A protein and the small-molecule ligand that binds it are described below.
Small molecule (SMILES): NC(=[NH2+])NCCC[C@H](N)C(=O)O

Sequence of chain 1.B:
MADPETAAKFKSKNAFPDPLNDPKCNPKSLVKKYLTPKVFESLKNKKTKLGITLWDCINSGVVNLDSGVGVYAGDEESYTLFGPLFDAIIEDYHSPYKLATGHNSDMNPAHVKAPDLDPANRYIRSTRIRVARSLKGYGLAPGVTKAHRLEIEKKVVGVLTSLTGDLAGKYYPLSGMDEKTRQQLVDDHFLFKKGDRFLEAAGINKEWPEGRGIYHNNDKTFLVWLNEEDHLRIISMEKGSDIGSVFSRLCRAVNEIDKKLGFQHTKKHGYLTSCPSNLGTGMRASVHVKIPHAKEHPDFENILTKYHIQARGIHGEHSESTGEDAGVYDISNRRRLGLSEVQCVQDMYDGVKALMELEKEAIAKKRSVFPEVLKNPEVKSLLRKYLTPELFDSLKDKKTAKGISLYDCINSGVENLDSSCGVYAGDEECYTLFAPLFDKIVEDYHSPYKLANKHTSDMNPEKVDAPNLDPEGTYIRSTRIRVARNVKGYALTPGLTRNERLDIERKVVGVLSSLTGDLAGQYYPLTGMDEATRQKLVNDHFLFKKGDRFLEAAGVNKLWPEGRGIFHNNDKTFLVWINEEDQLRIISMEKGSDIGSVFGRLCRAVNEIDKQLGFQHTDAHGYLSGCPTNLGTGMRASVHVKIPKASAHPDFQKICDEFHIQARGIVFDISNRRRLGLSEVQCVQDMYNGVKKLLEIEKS

Binding-site contacts:
Ligand atom NH2 contacts residue GLY498 of chain 1.B at 4.4 Å.
Ligand atom N contacts residue GLU555 of chain 1.B at 4.3 Å.
Ligand atom NH1 contacts residue ARG125 of chain 1.B at 3.6 Å (salt-bridge).
Ligand atom CZ contacts residue ALA557 of chain 1.B at 4.3 Å (hydrophobic).
Ligand atom NH1 contacts residue ASP411 of chain 1.B at 4.2 Å.
Ligand atom NE contacts residue LYS561 of chain 1.B at 4.0 Å.
Ligand atom NH1 contacts residue LYS561 of chain 1.B at 3.9 Å.
Ligand atom NE contacts residue ASP411 of chain 1.B at 4.1 Å.
Ligand atom CA contacts residue GLU555 of chain 1.B at 3.8 Å.
Ligand atom CD contacts residue LYS561 of chain 1.B at 3.7 Å.
Ligand atom NH2 contacts residue PRO497 of chain 1.B at 3.5 Å (h-bond).
Ligand atom NH2 contacts residue ALA557 of chain 1.B at 4.3 Å.
Ligand atom NE contacts residue ALA557 of chain 1.B at 3.7 Å.
Ligand atom CA contacts residue GLY558 of chain 1.B at 3.7 Å.
Ligand atom CG contacts residue ALA556 of chain 1.B at 4.3 Å (hydrophobic).
Ligand atom NH2 contacts residue ASP411 of chain 1.B at 3.6 Å.
Ligand atom C contacts residue ALA556 of chain 1.B at 4.1 Å (hydrophobic).
Ligand atom NH1 contacts residue ILE407 of chain 1.B at 3.9 Å.
Ligand atom OXT contacts residue GLU555 of chain 1.B at 4.0 Å.
Ligand atom CZ contacts residue ASP411 of chain 1.B at 4.0 Å.
Ligand atom NH2 contacts residue ILE407 of chain 1.B at 3.7 Å.
Ligand atom CG contacts residue GLY558 of chain 1.B at 3.5 Å.
Ligand atom CG contacts residue LYS561 of chain 1.B at 4.3 Å.
Ligand atom CD contacts residue GLY558 of chain 1.B at 4.2 Å.
Ligand atom O contacts residue GLU555 of chain 1.B at 4.2 Å.
Ligand atom CD contacts residue ASP411 of chain 1.B at 4.4 Å.
Ligand atom N contacts residue GLY558 of chain 1.B at 4.4 Å.
Ligand atom CZ contacts residue LYS561 of chain 1.B at 4.1 Å.
Ligand atom O contacts residue ASN414 of chain 1.B at 3.3 Å (h-bond).
Ligand atom O contacts residue ALA556 of chain 1.B at 3.3 Å (h-bond).
Ligand atom CB contacts residue GLY558 of chain 1.B at 4.0 Å.
Ligand atom NH1 contacts residue PRO497 of chain 1.B at 3.7 Å.
Ligand atom CD contacts residue ARG125 of chain 1.B at 4.3 Å.
Ligand atom C contacts residue GLU555 of chain 1.B at 3.8 Å.
Ligand atom NE contacts residue PRO497 of chain 1.B at 4.0 Å.
Ligand atom CZ contacts residue PRO497 of chain 1.B at 3.5 Å (hydrophobic).
Ligand atom CZ contacts residue ILE407 of chain 1.B at 4.3 Å (hydrophobic).
Ligand atom CG contacts residue ALA557 of chain 1.B at 4.1 Å (hydrophobic).
Ligand atom NE contacts residue GLY558 of chain 1.B at 4.3 Å.
Ligand atom CB contacts residue LYS561 of chain 1.B at 4.0 Å.